Binding-site contacts:
Ligand atom C4 contacts residue ASN370 of chain 1.A at 4.1 Å.
Ligand atom N2 contacts residue ASN370 of chain 1.A at 2.9 Å (h-bond).
Ligand atom C5 contacts residue ASN370 of chain 1.A at 3.6 Å.
Ligand atom C3 contacts residue ASN370 of chain 1.A at 3.7 Å.
Ligand atom C7 contacts residue ASN370 of chain 1.A at 3.4 Å.
Ligand atom C8 contacts residue THR368 of chain 1.A at 3.4 Å.
Ligand atom N2 contacts residue THR368 of chain 1.A at 4.4 Å.
Ligand atom C7 contacts residue THR368 of chain 1.A at 4.0 Å.
Ligand atom C2 contacts residue ASN370 of chain 1.A at 2.3 Å.
Ligand atom O7 contacts residue ASN370 of chain 1.A at 3.4 Å (h-bond).
Ligand atom O5 contacts residue ASN370 of chain 1.A at 2.3 Å (h-bond).
Ligand atom O7 contacts residue THR368 of chain 1.A at 3.9 Å.
Ligand atom C1 contacts residue ASN370 of chain 1.A at 1.4 Å.

Sequence of chain 1.A:
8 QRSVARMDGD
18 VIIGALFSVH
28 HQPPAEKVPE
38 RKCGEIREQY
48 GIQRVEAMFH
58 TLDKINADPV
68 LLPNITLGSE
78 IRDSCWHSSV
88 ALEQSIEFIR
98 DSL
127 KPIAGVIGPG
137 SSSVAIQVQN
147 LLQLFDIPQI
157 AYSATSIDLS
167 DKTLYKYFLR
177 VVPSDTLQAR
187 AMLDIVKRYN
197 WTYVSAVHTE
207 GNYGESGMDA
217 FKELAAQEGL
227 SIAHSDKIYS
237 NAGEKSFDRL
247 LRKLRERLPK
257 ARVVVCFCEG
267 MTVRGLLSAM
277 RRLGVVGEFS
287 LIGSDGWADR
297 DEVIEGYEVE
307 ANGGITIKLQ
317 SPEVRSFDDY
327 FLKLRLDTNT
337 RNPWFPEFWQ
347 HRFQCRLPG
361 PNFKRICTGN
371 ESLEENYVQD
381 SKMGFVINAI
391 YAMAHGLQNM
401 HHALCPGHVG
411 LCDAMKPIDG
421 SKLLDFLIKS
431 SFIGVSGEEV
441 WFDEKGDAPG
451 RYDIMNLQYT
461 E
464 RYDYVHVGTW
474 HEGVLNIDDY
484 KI

The protein below binds the small molecule below.
Small molecule (SMILES): CC(=O)N[C@@H]1[C@@H](O)[C@H](O)[C@@H](CO)O[C@H]1O